A small-molecule ligand and the protein it binds are described below.
Small molecule (SMILES): Nc1ccnc(=O)[nH]1

Sequence of chain 2.I:
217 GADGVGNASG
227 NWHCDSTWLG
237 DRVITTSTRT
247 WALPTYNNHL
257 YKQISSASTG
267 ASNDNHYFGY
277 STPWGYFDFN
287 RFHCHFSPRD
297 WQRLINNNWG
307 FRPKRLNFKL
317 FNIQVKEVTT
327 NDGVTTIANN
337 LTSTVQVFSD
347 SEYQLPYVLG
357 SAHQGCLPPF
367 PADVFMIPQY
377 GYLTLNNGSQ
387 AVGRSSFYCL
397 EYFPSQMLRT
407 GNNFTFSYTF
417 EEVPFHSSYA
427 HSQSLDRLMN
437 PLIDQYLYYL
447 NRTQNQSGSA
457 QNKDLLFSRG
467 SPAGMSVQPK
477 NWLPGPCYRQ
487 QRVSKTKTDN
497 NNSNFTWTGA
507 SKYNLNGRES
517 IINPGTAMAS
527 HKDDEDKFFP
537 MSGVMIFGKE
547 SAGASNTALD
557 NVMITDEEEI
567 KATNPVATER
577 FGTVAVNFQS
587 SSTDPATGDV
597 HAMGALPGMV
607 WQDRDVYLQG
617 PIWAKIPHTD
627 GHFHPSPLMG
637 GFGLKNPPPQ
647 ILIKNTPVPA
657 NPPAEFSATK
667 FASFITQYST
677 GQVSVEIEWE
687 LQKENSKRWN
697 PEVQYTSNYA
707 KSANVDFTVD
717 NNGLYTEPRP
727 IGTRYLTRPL

Binding-site contacts:
Ligand atom N3 contacts residue HIS628 of chain 2.F at 4.3 Å.
Ligand atom N1 contacts residue HIS630 of chain 2.I at 4.2 Å.
Ligand atom C2 contacts residue HIS630 of chain 2.I at 3.2 Å.
Ligand atom N1 contacts residue HIS628 of chain 2.F at 2.3 Å (h-bond).
Ligand atom C6 contacts residue PHE629 of chain 2.F at 4.0 Å (hydrophobic).
Ligand atom C4 contacts residue HIS628 of chain 2.F at 4.5 Å.
Ligand atom C5 contacts residue PHE629 of chain 2.I at 4.0 Å (hydrophobic).
Ligand atom C5 contacts residue HIS628 of chain 2.F at 3.9 Å.
Ligand atom N1 contacts residue PHE629 of chain 2.F at 4.2 Å.
Ligand atom O2 contacts residue ASP626 of chain 2.F at 3.6 Å (salt-bridge).
Ligand atom O2 contacts residue HIS628 of chain 2.F at 3.4 Å (h-bond).
Ligand atom C5 contacts residue HIS630 of chain 2.I at 4.3 Å.
Ligand atom N1 contacts residue TRP607 of chain 2.I at 4.5 Å.
Ligand atom N4 contacts residue PHE629 of chain 2.I at 4.4 Å.
Ligand atom C6 contacts residue HIS628 of chain 2.F at 2.7 Å.
Ligand atom C2 contacts residue HIS628 of chain 2.F at 3.3 Å.
Ligand atom N3 contacts residue HIS630 of chain 2.I at 2.6 Å (h-bond).
Ligand atom O2 contacts residue GLY627 of chain 2.F at 3.4 Å.
Ligand atom C4 contacts residue HIS630 of chain 2.I at 3.2 Å.
Ligand atom C2 contacts residue GLY627 of chain 2.F at 4.1 Å.
Ligand atom N4 contacts residue PRO631 of chain 2.I at 4.4 Å.
Ligand atom O2 contacts residue HIS630 of chain 2.I at 3.5 Å.
Ligand atom N4 contacts residue HIS630 of chain 2.I at 3.0 Å.

Sequence of chain 2.F:
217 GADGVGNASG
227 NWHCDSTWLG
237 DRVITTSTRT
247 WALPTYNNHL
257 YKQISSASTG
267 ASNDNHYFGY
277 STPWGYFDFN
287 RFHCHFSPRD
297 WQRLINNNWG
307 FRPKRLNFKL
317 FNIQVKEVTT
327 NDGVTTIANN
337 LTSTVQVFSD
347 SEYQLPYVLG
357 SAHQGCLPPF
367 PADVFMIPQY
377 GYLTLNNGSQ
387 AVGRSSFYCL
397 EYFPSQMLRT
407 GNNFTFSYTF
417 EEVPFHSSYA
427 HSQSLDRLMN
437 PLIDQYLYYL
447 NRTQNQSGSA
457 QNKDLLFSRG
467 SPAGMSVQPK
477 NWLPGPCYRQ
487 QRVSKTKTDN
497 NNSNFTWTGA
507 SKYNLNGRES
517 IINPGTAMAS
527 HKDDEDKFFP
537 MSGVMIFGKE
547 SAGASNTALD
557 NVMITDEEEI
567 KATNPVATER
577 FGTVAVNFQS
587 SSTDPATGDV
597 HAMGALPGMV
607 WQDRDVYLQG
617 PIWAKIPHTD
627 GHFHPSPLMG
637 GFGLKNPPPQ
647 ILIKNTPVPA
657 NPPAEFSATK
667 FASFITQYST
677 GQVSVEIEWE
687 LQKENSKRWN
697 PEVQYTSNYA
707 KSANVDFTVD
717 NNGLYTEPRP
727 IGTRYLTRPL